Binding-site contacts:
Ligand atom N2 contacts residue ASN89 of chain 1.C at 2.9 Å (h-bond).
Ligand atom N2 contacts residue ARG223 of chain 1.C at 3.5 Å (salt-bridge).
Ligand atom C2 contacts residue ARG223 of chain 1.C at 3.7 Å.
Ligand atom C8 contacts residue ASN66 of chain 1.C at 3.1 Å.
Ligand atom C8 contacts residue ARG223 of chain 1.C at 4.1 Å.
Ligand atom O7 contacts residue ASN89 of chain 1.C at 3.2 Å (h-bond).
Ligand atom O7 contacts residue EDO1 of chain 1.JA at 3.1 Å.
Ligand atom N2 contacts residue GLU68 of chain 1.C at 3.6 Å.
Ligand atom C8 contacts residue CYS138 of chain 1.C at 4.1 Å (hydrophobic).
Ligand atom C7 contacts residue ARG223 of chain 1.C at 3.4 Å.
Ligand atom O7 contacts residue CYS92 of chain 1.C at 3.4 Å.
Ligand atom O5 contacts residue EDO1 of chain 1.JA at 3.6 Å.
Ligand atom C7 contacts residue CYS92 of chain 1.C at 3.9 Å (hydrophobic).
Ligand atom O6 contacts residue EDO1 of chain 1.JA at 3.4 Å (h-bond).
Ligand atom C3 contacts residue ARG223 of chain 1.C at 3.7 Å.
Ligand atom C5 contacts residue EDO1 of chain 1.JA at 4.2 Å.
Ligand atom C1 contacts residue ASN89 of chain 1.C at 1.4 Å.
Ligand atom C5 contacts residue ASN89 of chain 1.C at 3.7 Å.
Ligand atom C8 contacts residue GLU68 of chain 1.C at 3.7 Å.
Ligand atom C7 contacts residue ASN66 of chain 1.C at 3.5 Å.
Ligand atom C2 contacts residue ASN89 of chain 1.C at 2.4 Å.
Ligand atom C6 contacts residue EDO1 of chain 1.JA at 4.3 Å.
Ligand atom C2 contacts residue EDO1 of chain 1.JA at 4.0 Å.
Ligand atom O7 contacts residue ASN66 of chain 1.C at 3.0 Å (h-bond).
Ligand atom C7 contacts residue GLU68 of chain 1.C at 3.9 Å.
Ligand atom C8 contacts residue PRO67 of chain 1.C at 4.2 Å (hydrophobic).
Ligand atom C4 contacts residue ASN89 of chain 1.C at 4.1 Å.
Ligand atom C7 contacts residue ASN89 of chain 1.C at 3.3 Å.
Ligand atom O6 contacts residue GLU88 of chain 1.C at 3.3 Å.
Ligand atom C4 contacts residue ARG223 of chain 1.C at 4.3 Å.
Ligand atom C8 contacts residue CYS92 of chain 1.C at 3.7 Å (hydrophobic).
Ligand atom O3 contacts residue ARG223 of chain 1.C at 2.5 Å (salt-bridge).
Ligand atom C3 contacts residue ASN89 of chain 1.C at 3.7 Å.
Ligand atom O5 contacts residue ASN89 of chain 1.C at 2.4 Å (h-bond).
Ligand atom C7 contacts residue EDO1 of chain 1.JA at 4.1 Å.
Ligand atom C1 contacts residue GLU68 of chain 1.C at 4.2 Å.
Ligand atom C8 contacts residue SER139 of chain 1.C at 3.9 Å.
Ligand atom C1 contacts residue EDO1 of chain 1.JA at 4.2 Å.
Ligand atom O7 contacts residue ARG223 of chain 1.C at 3.5 Å (salt-bridge).
Ligand atom C4 contacts residue EDO1 of chain 1.JA at 4.0 Å.

The small molecule below binds the protein below.
Small molecule (SMILES): CC(=O)N[C@H]1[C@H](O[C@H]2[C@H](O)[C@@H](NC(C)=O)CO[C@@H]2CO)O[C@H](CO)[C@@H](O)[C@@H]1O

Sequence of chain 1.C:
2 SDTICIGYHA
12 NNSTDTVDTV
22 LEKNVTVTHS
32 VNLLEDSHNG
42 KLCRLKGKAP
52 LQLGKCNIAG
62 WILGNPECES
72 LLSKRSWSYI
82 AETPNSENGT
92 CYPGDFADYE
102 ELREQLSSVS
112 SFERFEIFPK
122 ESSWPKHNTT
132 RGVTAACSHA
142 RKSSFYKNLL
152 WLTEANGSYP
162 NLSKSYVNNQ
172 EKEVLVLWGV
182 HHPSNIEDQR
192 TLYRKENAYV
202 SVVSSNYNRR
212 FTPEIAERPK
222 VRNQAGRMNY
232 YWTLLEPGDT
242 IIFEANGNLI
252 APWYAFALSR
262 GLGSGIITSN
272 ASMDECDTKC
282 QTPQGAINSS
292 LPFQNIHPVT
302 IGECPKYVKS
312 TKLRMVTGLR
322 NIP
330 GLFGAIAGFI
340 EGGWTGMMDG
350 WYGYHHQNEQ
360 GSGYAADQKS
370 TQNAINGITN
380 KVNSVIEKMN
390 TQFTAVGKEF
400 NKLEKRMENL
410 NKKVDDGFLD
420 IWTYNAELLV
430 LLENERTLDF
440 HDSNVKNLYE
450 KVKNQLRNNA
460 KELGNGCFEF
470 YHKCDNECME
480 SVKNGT